Sequence of chain 1.B:
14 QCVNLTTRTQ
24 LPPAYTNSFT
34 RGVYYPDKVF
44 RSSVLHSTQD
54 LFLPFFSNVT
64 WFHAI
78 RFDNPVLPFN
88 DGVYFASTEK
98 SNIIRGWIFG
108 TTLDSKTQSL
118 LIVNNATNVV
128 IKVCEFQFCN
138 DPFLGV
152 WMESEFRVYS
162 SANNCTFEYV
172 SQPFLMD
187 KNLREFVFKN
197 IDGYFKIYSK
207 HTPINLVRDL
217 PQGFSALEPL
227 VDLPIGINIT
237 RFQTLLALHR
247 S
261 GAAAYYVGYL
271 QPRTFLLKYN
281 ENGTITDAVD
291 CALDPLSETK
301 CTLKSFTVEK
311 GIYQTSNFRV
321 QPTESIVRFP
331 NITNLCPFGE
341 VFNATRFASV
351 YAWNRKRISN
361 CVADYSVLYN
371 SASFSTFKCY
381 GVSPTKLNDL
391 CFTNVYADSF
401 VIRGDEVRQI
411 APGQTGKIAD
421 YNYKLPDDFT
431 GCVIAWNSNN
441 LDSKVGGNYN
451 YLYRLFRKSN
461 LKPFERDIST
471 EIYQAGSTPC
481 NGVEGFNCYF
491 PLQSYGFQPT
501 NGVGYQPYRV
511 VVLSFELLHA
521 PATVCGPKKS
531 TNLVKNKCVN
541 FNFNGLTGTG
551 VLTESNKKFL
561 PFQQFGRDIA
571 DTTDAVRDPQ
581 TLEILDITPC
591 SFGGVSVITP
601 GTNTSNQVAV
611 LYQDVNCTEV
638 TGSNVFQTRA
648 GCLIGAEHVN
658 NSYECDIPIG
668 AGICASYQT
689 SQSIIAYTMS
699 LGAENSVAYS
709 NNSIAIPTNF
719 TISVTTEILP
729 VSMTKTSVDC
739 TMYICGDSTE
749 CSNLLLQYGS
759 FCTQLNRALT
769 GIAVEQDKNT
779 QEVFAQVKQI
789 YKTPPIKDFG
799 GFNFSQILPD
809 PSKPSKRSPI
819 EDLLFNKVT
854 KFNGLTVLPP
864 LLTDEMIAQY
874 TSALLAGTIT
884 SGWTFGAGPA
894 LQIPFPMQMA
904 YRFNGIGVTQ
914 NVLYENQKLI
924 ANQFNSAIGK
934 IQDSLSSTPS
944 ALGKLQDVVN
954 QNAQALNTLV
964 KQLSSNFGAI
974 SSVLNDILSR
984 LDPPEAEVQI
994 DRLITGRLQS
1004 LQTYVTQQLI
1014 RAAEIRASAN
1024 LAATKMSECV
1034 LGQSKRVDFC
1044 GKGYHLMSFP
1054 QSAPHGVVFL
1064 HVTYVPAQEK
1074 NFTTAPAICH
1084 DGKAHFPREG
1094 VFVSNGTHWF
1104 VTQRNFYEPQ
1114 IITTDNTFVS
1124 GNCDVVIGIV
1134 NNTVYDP

This protein binds this small molecule.
Small molecule (SMILES): CC(=O)N[C@@H]1[C@@H](O)[C@H](O)[C@@H](CO)O[C@H]1O

Sequence of chain 1.A:
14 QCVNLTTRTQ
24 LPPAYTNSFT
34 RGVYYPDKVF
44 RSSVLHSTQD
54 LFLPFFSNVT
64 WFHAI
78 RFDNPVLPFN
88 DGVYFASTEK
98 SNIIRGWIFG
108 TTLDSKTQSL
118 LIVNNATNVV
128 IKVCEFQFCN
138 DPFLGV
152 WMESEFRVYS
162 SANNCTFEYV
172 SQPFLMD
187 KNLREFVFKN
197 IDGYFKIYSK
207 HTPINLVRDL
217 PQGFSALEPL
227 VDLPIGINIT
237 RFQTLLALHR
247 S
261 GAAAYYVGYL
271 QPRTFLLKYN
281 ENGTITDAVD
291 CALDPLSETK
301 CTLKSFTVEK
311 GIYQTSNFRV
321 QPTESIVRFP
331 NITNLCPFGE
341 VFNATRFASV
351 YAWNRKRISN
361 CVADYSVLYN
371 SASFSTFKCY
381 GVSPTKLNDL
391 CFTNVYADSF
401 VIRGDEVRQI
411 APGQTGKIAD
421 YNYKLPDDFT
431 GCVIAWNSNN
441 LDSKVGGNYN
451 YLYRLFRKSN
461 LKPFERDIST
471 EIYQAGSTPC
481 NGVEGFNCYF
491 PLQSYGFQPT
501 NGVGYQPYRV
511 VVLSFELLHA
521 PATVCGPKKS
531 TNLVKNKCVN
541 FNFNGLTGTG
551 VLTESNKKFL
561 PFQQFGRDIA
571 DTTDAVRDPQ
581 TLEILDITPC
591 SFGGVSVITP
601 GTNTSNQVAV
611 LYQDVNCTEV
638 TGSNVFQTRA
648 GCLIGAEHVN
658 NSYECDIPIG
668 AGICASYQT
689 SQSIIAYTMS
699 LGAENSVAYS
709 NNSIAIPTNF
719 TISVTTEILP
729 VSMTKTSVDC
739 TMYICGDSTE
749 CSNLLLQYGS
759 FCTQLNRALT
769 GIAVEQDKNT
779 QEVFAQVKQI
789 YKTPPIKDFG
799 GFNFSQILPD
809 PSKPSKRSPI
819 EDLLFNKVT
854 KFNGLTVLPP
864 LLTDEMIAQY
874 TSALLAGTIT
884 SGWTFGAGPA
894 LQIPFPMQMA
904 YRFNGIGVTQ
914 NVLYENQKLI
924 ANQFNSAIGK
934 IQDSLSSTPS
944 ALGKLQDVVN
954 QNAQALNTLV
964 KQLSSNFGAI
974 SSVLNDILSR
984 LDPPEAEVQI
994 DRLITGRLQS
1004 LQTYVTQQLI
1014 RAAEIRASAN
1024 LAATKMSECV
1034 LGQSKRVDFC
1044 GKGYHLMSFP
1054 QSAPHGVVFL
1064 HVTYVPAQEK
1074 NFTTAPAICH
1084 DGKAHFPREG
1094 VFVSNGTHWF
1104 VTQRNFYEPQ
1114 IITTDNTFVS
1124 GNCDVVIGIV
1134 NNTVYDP

Binding-site contacts:
Ligand atom C5 contacts residue GLN115 of chain 1.A at 4.5 Å.
Ligand atom O7 contacts residue GLU132 of chain 1.A at 3.1 Å (salt-bridge).
Ligand atom C5 contacts residue ASN165 of chain 1.A at 3.6 Å.
Ligand atom C8 contacts residue GLU132 of chain 1.A at 3.6 Å.
Ligand atom O5 contacts residue GLN115 of chain 1.A at 3.5 Å (h-bond).
Ligand atom O6 contacts residue GLN115 of chain 1.A at 3.6 Å (h-bond).
Ligand atom C1 contacts residue GLN115 of chain 1.A at 4.3 Å.
Ligand atom O5 contacts residue ASN165 of chain 1.A at 2.4 Å (h-bond).
Ligand atom N2 contacts residue ASN165 of chain 1.A at 2.9 Å (h-bond).
Ligand atom C1 contacts residue ASN165 of chain 1.A at 1.4 Å.
Ligand atom C6 contacts residue THR167 of chain 1.A at 2.8 Å.
Ligand atom C7 contacts residue ASN165 of chain 1.A at 3.4 Å.
Ligand atom C4 contacts residue ASN165 of chain 1.A at 4.3 Å.
Ligand atom C2 contacts residue ASN165 of chain 1.A at 2.5 Å.
Ligand atom O6 contacts residue THR167 of chain 1.A at 2.9 Å (h-bond).
Ligand atom O7 contacts residue ASN165 of chain 1.A at 3.5 Å (h-bond).
Ligand atom C7 contacts residue GLU132 of chain 1.A at 3.6 Å.
Ligand atom O5 contacts residue THR167 of chain 1.A at 3.4 Å (h-bond).
Ligand atom C6 contacts residue LEU518 of chain 1.B at 4.0 Å (hydrophobic).
Ligand atom C3 contacts residue ASN165 of chain 1.A at 3.8 Å.
Ligand atom C6 contacts residue GLN115 of chain 1.A at 4.2 Å.
Ligand atom C5 contacts residue THR167 of chain 1.A at 3.7 Å.
Ligand atom O6 contacts residue LEU518 of chain 1.B at 4.4 Å.
Ligand atom C8 contacts residue ASN165 of chain 1.A at 4.1 Å.